A small-molecule ligand and the protein it binds are described below.
Small molecule (SMILES): CC(=O)N[C@H]1[C@H](O[C@H]2[C@H](O)[C@@H](NC(C)=O)CO[C@@H]2CO[C@@H]2O[C@@H](C)[C@@H](O)[C@@H](O)[C@@H]2O)O[C@H](CO)[C@@H](O)[C@@H]1O

Binding-site contacts:
Ligand atom C6 contacts residue SER335 of chain 1.A at 4.3 Å.
Ligand atom O2 contacts residue SER335 of chain 1.A at 3.8 Å.
Ligand atom C7 contacts residue ASN338 of chain 1.A at 2.9 Å.
Ligand atom O2 contacts residue ASP337 of chain 1.A at 4.3 Å.
Ligand atom C8 contacts residue GLY333 of chain 1.A at 3.2 Å.
Ligand atom C4 contacts residue ASN338 of chain 1.A at 4.2 Å.
Ligand atom O5 contacts residue ASN338 of chain 1.A at 2.4 Å (h-bond).
Ligand atom C1 contacts residue SER335 of chain 1.A at 4.4 Å.
Ligand atom C2 contacts residue ASN338 of chain 1.A at 2.5 Å.
Ligand atom O5 contacts residue SER335 of chain 1.A at 3.9 Å.
Ligand atom O6 contacts residue SER335 of chain 1.A at 3.5 Å.
Ligand atom C8 contacts residue ILE341 of chain 1.A at 4.1 Å (hydrophobic).
Ligand atom C3 contacts residue GLY333 of chain 1.A at 4.2 Å.
Ligand atom O7 contacts residue ASN338 of chain 1.A at 2.5 Å (h-bond).
Ligand atom C5 contacts residue GLY333 of chain 1.A at 4.5 Å.
Ligand atom C8 contacts residue ASN338 of chain 1.A at 4.2 Å.
Ligand atom N2 contacts residue ASN338 of chain 1.A at 2.9 Å (h-bond).
Ligand atom C3 contacts residue ASN338 of chain 1.A at 3.8 Å.
Ligand atom C7 contacts residue GLY333 of chain 1.A at 4.3 Å.
Ligand atom C1 contacts residue ASN338 of chain 1.A at 1.4 Å.
Ligand atom C5 contacts residue SER335 of chain 1.A at 4.3 Å.
Ligand atom C5 contacts residue ASN338 of chain 1.A at 3.7 Å.
Ligand atom C1 contacts residue GLY333 of chain 1.A at 4.2 Å.
Ligand atom O4 contacts residue GLY333 of chain 1.A at 4.0 Å.
Ligand atom C8 contacts residue PRO332 of chain 1.A at 3.7 Å (hydrophobic).
Ligand atom C4 contacts residue GLY333 of chain 1.A at 4.5 Å.

Sequence of chain 1.A:
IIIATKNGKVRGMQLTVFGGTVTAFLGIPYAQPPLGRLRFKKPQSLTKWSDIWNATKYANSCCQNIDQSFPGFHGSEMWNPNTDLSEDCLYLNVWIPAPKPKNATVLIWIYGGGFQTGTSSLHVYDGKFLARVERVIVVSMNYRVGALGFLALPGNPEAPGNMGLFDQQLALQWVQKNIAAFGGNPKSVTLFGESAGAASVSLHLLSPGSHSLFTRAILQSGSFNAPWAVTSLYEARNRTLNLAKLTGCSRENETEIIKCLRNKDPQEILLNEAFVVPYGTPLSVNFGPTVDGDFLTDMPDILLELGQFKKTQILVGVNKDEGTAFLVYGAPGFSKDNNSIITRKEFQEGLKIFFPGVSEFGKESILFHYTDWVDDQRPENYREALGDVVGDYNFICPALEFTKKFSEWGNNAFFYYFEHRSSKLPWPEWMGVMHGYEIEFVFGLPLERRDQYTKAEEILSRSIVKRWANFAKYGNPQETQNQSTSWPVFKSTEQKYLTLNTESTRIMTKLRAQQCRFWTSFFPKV